Sequence of chain 1.I:
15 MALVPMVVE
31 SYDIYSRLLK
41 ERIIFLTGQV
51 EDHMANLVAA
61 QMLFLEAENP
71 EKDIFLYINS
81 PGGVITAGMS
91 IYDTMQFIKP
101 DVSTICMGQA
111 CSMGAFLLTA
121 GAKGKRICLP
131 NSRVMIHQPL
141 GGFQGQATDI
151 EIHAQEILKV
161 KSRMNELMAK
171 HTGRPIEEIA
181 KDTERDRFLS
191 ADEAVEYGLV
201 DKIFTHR

Binding-site contacts:
Ligand atom O3 contacts residue GLY82 of chain 1.H at 3.3 Å.
Ligand atom C11 contacts residue ILE85 of chain 1.H at 3.7 Å (hydrophobic).
Ligand atom C6 contacts residue HIS137 of chain 1.H at 3.2 Å.
Ligand atom N13 contacts residue GLY83 of chain 1.H at 2.9 Å (h-bond).
Ligand atom C7 contacts residue SER112 of chain 1.H at 3.9 Å.
Ligand atom N20 contacts residue LEU140 of chain 1.H at 2.9 Å (h-bond).
Ligand atom C21 contacts residue LEU140 of chain 1.H at 3.8 Å (hydrophobic).
Ligand atom C18 contacts residue LEU140 of chain 1.H at 3.6 Å (hydrophobic).
Ligand atom C1 contacts residue MET113 of chain 1.H at 3.4 Å (hydrophobic).
Ligand atom O19 contacts residue VAL84 of chain 1.H at 3.7 Å.
Ligand atom C5 contacts residue SER112 of chain 1.H at 3.4 Å.
Ligand atom C1 contacts residue SER112 of chain 1.H at 1.3 Å.
Ligand atom O12 contacts residue ILE85 of chain 1.H at 3.5 Å.
Ligand atom O3 contacts residue GLY83 of chain 1.H at 2.9 Å (h-bond).
Ligand atom C9 contacts residue GLY83 of chain 1.H at 3.1 Å.
Ligand atom C42 contacts residue VAL160 of chain 1.H at 3.3 Å (hydrophobic).
Ligand atom C22 contacts residue LEU140 of chain 1.H at 3.7 Å (hydrophobic).
Ligand atom O12 contacts residue LEU140 of chain 1.H at 2.8 Å (h-bond).
Ligand atom C7 contacts residue GLY83 of chain 1.H at 3.4 Å.
Ligand atom C23 contacts residue PRO139 of chain 1.H at 3.9 Å (hydrophobic).
Ligand atom O10 contacts residue MET113 of chain 1.H at 3.8 Å.
Ligand atom O19 contacts residue ILE85 of chain 1.H at 3.0 Å (h-bond).
Ligand atom C24 contacts residue ARG133 of chain 1.I at 3.0 Å.
Ligand atom O3 contacts residue SER112 of chain 1.H at 2.3 Å (h-bond).
Ligand atom C14 contacts residue LEU140 of chain 1.H at 3.4 Å (hydrophobic).
Ligand atom C4 contacts residue SER112 of chain 1.H at 2.4 Å.
Ligand atom C11 contacts residue LEU140 of chain 1.H at 3.9 Å (hydrophobic).
Ligand atom C6 contacts residue SER112 of chain 1.H at 3.5 Å.
Ligand atom C11 contacts residue GLY83 of chain 1.H at 3.5 Å.
Ligand atom C9 contacts residue SER112 of chain 1.H at 3.4 Å.
Ligand atom C9 contacts residue ILE85 of chain 1.H at 3.9 Å (hydrophobic).
Ligand atom C23 contacts residue ILE85 of chain 1.H at 3.4 Å (hydrophobic).
Ligand atom O10 contacts residue SER112 of chain 1.H at 3.4 Å (h-bond).
Ligand atom O12 contacts residue PRO139 of chain 1.H at 3.4 Å.
Ligand atom O10 contacts residue ILE85 of chain 1.H at 3.3 Å.
Ligand atom C6 contacts residue LEU140 of chain 1.H at 3.8 Å (hydrophobic).
Ligand atom C23 contacts residue LEU140 of chain 1.H at 3.5 Å (hydrophobic).
Ligand atom O3 contacts residue MET113 of chain 1.H at 3.0 Å (h-bond).
Ligand atom C17 contacts residue GLY83 of chain 1.H at 3.8 Å.
Ligand atom O27 contacts residue GLY141 of chain 1.H at 3.9 Å.

Sequence of chain 1.H:
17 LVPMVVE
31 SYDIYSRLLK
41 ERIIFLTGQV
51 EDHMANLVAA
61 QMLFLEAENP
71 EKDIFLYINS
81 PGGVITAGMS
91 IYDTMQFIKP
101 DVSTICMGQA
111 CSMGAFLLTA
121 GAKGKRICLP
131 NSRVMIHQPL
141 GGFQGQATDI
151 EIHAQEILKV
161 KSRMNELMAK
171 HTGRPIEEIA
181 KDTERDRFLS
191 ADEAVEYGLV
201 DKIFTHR

This protein binds this small molecule.
Small molecule (SMILES): CC[C@H](C)[C@H](NC(=O)[C@@H](NC(=O)[C@H](O)[C@@H](C=O)C(C)C)C(C)C)C(=O)O